Sequence of chain 31.A:
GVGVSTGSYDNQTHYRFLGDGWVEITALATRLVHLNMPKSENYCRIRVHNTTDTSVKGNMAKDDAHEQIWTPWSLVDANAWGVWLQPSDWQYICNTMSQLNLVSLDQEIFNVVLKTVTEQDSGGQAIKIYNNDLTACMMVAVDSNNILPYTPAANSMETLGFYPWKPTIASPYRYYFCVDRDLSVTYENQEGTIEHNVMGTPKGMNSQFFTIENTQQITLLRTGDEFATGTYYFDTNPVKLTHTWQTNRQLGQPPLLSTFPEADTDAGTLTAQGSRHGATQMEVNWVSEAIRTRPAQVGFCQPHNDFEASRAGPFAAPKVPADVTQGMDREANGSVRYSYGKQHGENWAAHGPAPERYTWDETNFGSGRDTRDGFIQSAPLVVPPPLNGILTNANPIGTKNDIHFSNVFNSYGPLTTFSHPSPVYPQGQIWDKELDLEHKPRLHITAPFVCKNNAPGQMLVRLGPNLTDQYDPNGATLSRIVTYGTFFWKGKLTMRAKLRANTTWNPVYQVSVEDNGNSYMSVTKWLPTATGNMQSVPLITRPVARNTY

This small molecule binds to this protein.
Small molecule (SMILES): N=c1ccn([C@H]2C[C@H](O[P](=O)(O)OC[C@H]3O[C@@H](n4cnc5c(N)ncnc54)C[C@@H]3O[P](=O)(O)OC[C@H]3O[C@@H](n4cnc5c(N)ncnc54)C[C@@H]3O[P](=O)(O)OC[C@H]3O[C@@H](n4cnc5c(N)ncnc54)C[C@@H]3O)[C@@H](COP(=O)=O)O2)c(=O)[nH]1

Binding-site contacts:
Ligand atom O5' contacts residue PRO276 of chain 31.A at 2.8 Å.
Ligand atom C3' contacts residue GLN137 of chain 31.A at 2.6 Å.
Ligand atom C5' contacts residue PRO276 of chain 31.A at 3.7 Å (hydrophobic).
Ligand atom N9 contacts residue TRP60 of chain 31.A at 3.8 Å.
Ligand atom C2' contacts residue GLN137 of chain 31.A at 2.9 Å.
Ligand atom N3 contacts residue TRP60 of chain 31.A at 3.0 Å.
Ligand atom O5' contacts residue TRP60 of chain 31.A at 3.8 Å.
Ligand atom C5 contacts residue TRP60 of chain 31.A at 3.8 Å (hydrophobic).
Ligand atom N6 contacts residue ASP58 of chain 31.A at 4.3 Å.
Ligand atom C6 contacts residue TRP60 of chain 31.A at 3.4 Å (hydrophobic).
Ligand atom C4' contacts residue PRO276 of chain 31.A at 3.7 Å (hydrophobic).
Ligand atom P contacts residue ASN139 of chain 31.A at 3.7 Å.
Ligand atom OP2 contacts residue ASN139 of chain 31.A at 3.3 Å (h-bond).
Ligand atom O4' contacts residue TRP60 of chain 31.A at 4.2 Å.
Ligand atom OP1 contacts residue ASN139 of chain 31.A at 3.1 Å (h-bond).
Ligand atom O3' contacts residue TRP60 of chain 31.A at 4.4 Å.
Ligand atom OP2 contacts residue GLN137 of chain 31.A at 3.8 Å.
Ligand atom C4 contacts residue TRP60 of chain 31.A at 3.5 Å (hydrophobic).
Ligand atom O3' contacts residue GLN137 of chain 31.A at 2.1 Å (h-bond).
Ligand atom N6 contacts residue GLY57 of chain 31.A at 3.7 Å.
Ligand atom N7 contacts residue TRP60 of chain 31.A at 3.9 Å.
Ligand atom OP2 contacts residue TRP60 of chain 31.A at 4.4 Å.
Ligand atom OP1 contacts residue PRO276 of chain 31.A at 3.1 Å.
Ligand atom OP1 contacts residue ASN275 of chain 31.A at 4.5 Å.
Ligand atom C2 contacts residue TRP60 of chain 31.A at 3.4 Å (hydrophobic).
Ligand atom C4' contacts residue GLN137 of chain 31.A at 4.1 Å.
Ligand atom O5' contacts residue GLN137 of chain 31.A at 4.3 Å.
Ligand atom OP2 contacts residue ARG534 of chain 31.A at 3.6 Å.
Ligand atom N1 contacts residue TRP60 of chain 31.A at 3.5 Å.
Ligand atom C1' contacts residue TRP60 of chain 31.A at 3.5 Å (hydrophobic).
Ligand atom P contacts residue GLN137 of chain 31.A at 3.5 Å.
Ligand atom O3' contacts residue PRO276 of chain 31.A at 3.4 Å.
Ligand atom C8 contacts residue TRP60 of chain 31.A at 4.4 Å (hydrophobic).
Ligand atom C1' contacts residue GLN137 of chain 31.A at 4.0 Å.
Ligand atom P contacts residue PRO276 of chain 31.A at 3.8 Å.
Ligand atom OP1 contacts residue GLN137 of chain 31.A at 4.4 Å.
Ligand atom N6 contacts residue TRP60 of chain 31.A at 3.0 Å.
Ligand atom C3' contacts residue PRO276 of chain 31.A at 3.2 Å (hydrophobic).
Ligand atom OP2 contacts residue PRO276 of chain 31.A at 3.9 Å.
Ligand atom C2' contacts residue TRP60 of chain 31.A at 4.1 Å (hydrophobic).